Sequence of chain 1.A:
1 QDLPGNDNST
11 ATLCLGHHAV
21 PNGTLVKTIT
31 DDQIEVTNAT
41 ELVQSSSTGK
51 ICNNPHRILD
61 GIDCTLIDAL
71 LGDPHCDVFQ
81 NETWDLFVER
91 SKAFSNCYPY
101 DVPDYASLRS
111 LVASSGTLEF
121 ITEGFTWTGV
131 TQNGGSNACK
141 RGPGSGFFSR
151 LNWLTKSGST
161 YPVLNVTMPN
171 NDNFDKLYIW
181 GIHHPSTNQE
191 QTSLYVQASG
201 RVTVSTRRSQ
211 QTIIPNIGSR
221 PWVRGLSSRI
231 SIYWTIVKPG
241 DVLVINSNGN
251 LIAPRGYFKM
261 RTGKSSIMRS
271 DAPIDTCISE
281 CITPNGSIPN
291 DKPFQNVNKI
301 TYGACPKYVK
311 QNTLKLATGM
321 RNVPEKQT

Sequence of chain 1.C:
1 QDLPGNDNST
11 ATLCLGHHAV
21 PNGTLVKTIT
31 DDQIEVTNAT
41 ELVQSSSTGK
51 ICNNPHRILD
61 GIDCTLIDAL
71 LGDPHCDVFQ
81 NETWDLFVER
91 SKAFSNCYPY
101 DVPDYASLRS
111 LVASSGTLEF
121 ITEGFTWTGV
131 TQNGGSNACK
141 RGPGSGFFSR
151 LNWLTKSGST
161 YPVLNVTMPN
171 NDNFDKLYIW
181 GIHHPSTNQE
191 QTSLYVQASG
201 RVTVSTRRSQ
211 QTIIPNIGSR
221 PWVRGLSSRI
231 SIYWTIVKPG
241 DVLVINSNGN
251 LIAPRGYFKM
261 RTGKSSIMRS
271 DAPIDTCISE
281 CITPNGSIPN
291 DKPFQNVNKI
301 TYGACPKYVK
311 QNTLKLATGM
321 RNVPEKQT

This protein binds this small molecule.
Small molecule (SMILES): CC(=O)N[C@H]1[C@H](O[C@H]2[C@H](O)[C@@H](NC(C)=O)CO[C@@H]2CO)O[C@H](CO)[C@@H](O[C@@H]2O[C@H](CO)[C@@H](O)[C@H](O)[C@@H]2O)[C@@H]1O

Binding-site contacts:
Ligand atom C2 contacts residue TRP222 of chain 1.A at 3.9 Å (hydrophobic).
Ligand atom C3 contacts residue SER219 of chain 1.A at 4.3 Å.
Ligand atom C5 contacts residue TRP222 of chain 1.A at 3.6 Å (hydrophobic).
Ligand atom O5 contacts residue ASN165 of chain 1.C at 2.3 Å (h-bond).
Ligand atom C5 contacts residue ASN165 of chain 1.C at 3.6 Å.
Ligand atom C7 contacts residue SER219 of chain 1.A at 3.6 Å.
Ligand atom C3 contacts residue ASN165 of chain 1.C at 3.8 Å.
Ligand atom O7 contacts residue ASN165 of chain 1.C at 3.1 Å (h-bond).
Ligand atom C7 contacts residue TRP222 of chain 1.A at 3.8 Å (hydrophobic).
Ligand atom O7 contacts residue ARG220 of chain 1.A at 4.0 Å.
Ligand atom N2 contacts residue SER219 of chain 1.A at 3.1 Å (h-bond).
Ligand atom N2 contacts residue TRP222 of chain 1.A at 4.3 Å.
Ligand atom O3 contacts residue TRP222 of chain 1.A at 3.6 Å.
Ligand atom C6 contacts residue TRP222 of chain 1.A at 4.4 Å (hydrophobic).
Ligand atom C3 contacts residue TRP222 of chain 1.A at 4.4 Å (hydrophobic).
Ligand atom C6 contacts residue VAL244 of chain 1.C at 4.4 Å (hydrophobic).
Ligand atom C6 contacts residue TRP222 of chain 1.A at 4.5 Å (hydrophobic).
Ligand atom C8 contacts residue VAL242 of chain 1.C at 3.8 Å (hydrophobic).
Ligand atom C1 contacts residue TRP222 of chain 1.A at 3.8 Å (hydrophobic).
Ligand atom C4 contacts residue ASN165 of chain 1.C at 4.2 Å.
Ligand atom C8 contacts residue PRO221 of chain 1.A at 4.2 Å (hydrophobic).
Ligand atom C7 contacts residue ASN165 of chain 1.C at 3.3 Å.
Ligand atom C8 contacts residue SER219 of chain 1.A at 3.5 Å.
Ligand atom O6 contacts residue THR167 of chain 1.C at 3.4 Å.
Ligand atom C8 contacts residue THR167 of chain 1.C at 4.0 Å.
Ligand atom O7 contacts residue TRP222 of chain 1.A at 2.9 Å (h-bond).
Ligand atom C4 contacts residue TRP222 of chain 1.A at 4.0 Å (hydrophobic).
Ligand atom C2 contacts residue SER219 of chain 1.A at 4.0 Å.
Ligand atom C2 contacts residue ASN165 of chain 1.C at 2.5 Å.
Ligand atom C6 contacts residue THR167 of chain 1.C at 3.5 Å.
Ligand atom C8 contacts residue THR187 of chain 1.A at 4.4 Å.
Ligand atom N2 contacts residue ASN165 of chain 1.C at 3.0 Å (h-bond).
Ligand atom C3 contacts residue TRP222 of chain 1.A at 4.2 Å (hydrophobic).
Ligand atom O7 contacts residue PRO221 of chain 1.A at 3.1 Å.
Ligand atom O5 contacts residue TRP222 of chain 1.A at 4.0 Å.
Ligand atom O6 contacts residue TRP222 of chain 1.A at 3.1 Å.
Ligand atom C1 contacts residue SER219 of chain 1.A at 3.9 Å.
Ligand atom C8 contacts residue VAL244 of chain 1.C at 4.5 Å (hydrophobic).
Ligand atom C1 contacts residue ASN165 of chain 1.C at 1.4 Å.
Ligand atom C7 contacts residue PRO221 of chain 1.A at 4.1 Å (hydrophobic).